The protein below binds the small molecule below.
Small molecule (SMILES): N[C@@H](Cc1ccccc1)C(=O)O

Sequence of chain 1.B:
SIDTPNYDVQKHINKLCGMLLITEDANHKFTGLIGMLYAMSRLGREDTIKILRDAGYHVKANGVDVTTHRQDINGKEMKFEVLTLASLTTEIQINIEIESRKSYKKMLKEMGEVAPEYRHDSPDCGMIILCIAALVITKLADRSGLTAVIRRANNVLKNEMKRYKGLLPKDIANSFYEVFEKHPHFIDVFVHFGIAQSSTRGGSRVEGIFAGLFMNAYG

Binding-site contacts:
Ligand atom CE2 contacts residue GLU101 of chain 1.B at 3.8 Å.
Ligand atom CD1 contacts residue TYR108 of chain 1.B at 3.8 Å (hydrophobic).
Ligand atom CG contacts residue HIS124 of chain 1.B at 3.9 Å.
Ligand atom CE2 contacts residue HIS124 of chain 1.B at 4.1 Å.
Ligand atom O contacts residue LYS19 of chain 1.B at 4.3 Å.
Ligand atom CZ contacts residue HIS124 of chain 1.B at 4.0 Å.
Ligand atom CA contacts residue ASP1 of chain 1.J at 2.5 Å.
Ligand atom CE1 contacts residue SER104 of chain 1.B at 3.4 Å.
Ligand atom OXT contacts residue LYS19 of chain 1.B at 3.1 Å (salt-bridge).
Ligand atom CB contacts residue ASP1 of chain 1.J at 3.7 Å.
Ligand atom CE1 contacts residue HIS124 of chain 1.B at 3.8 Å.
Ligand atom CE1 contacts residue TYR108 of chain 1.B at 4.1 Å (hydrophobic).
Ligand atom CA contacts residue HIS124 of chain 1.B at 4.0 Å.
Ligand atom OXT contacts residue ARG123 of chain 1.B at 3.3 Å (salt-bridge).
Ligand atom CG contacts residue ARG105 of chain 1.B at 3.8 Å.
Ligand atom OXT contacts residue ASP1 of chain 1.J at 3.5 Å (salt-bridge).
Ligand atom C contacts residue HIS124 of chain 1.B at 3.8 Å.
Ligand atom C contacts residue ASP1 of chain 1.J at 3.2 Å.
Ligand atom CD1 contacts residue HIS124 of chain 1.B at 3.6 Å.
Ligand atom C contacts residue SO41 of chain 1.H at 4.0 Å.
Ligand atom CZ contacts residue MET23 of chain 1.B at 3.6 Å (hydrophobic).
Ligand atom O contacts residue ASP1 of chain 1.J at 3.7 Å.
Ligand atom CB contacts residue ARG105 of chain 1.B at 4.1 Å.
Ligand atom CD2 contacts residue HIS124 of chain 1.B at 4.1 Å.
Ligand atom CE1 contacts residue ARG105 of chain 1.B at 3.8 Å.
Ligand atom OXT contacts residue HIS124 of chain 1.B at 2.9 Å (h-bond).
Ligand atom C contacts residue ARG123 of chain 1.B at 4.2 Å.
Ligand atom CA contacts residue SO41 of chain 1.H at 3.8 Å.
Ligand atom CZ contacts residue ARG105 of chain 1.B at 3.8 Å.
Ligand atom CE2 contacts residue MET23 of chain 1.B at 3.7 Å (hydrophobic).
Ligand atom O contacts residue SO41 of chain 1.H at 3.3 Å (h-bond).
Ligand atom N contacts residue ASP1 of chain 1.J at 1.3 Å.
Ligand atom CE1 contacts residue ILE26 of chain 1.B at 4.1 Å (hydrophobic).
Ligand atom CD2 contacts residue ARG105 of chain 1.B at 3.6 Å.
Ligand atom CD1 contacts residue ARG105 of chain 1.B at 3.8 Å.
Ligand atom CB contacts residue SO41 of chain 1.H at 3.6 Å.
Ligand atom CZ contacts residue SER104 of chain 1.B at 3.3 Å.
Ligand atom N contacts residue SO41 of chain 1.H at 3.3 Å (h-bond).
Ligand atom CE2 contacts residue ARG105 of chain 1.B at 3.7 Å.
Ligand atom C contacts residue LYS19 of chain 1.B at 3.9 Å.